Sequence of chain 1.A:
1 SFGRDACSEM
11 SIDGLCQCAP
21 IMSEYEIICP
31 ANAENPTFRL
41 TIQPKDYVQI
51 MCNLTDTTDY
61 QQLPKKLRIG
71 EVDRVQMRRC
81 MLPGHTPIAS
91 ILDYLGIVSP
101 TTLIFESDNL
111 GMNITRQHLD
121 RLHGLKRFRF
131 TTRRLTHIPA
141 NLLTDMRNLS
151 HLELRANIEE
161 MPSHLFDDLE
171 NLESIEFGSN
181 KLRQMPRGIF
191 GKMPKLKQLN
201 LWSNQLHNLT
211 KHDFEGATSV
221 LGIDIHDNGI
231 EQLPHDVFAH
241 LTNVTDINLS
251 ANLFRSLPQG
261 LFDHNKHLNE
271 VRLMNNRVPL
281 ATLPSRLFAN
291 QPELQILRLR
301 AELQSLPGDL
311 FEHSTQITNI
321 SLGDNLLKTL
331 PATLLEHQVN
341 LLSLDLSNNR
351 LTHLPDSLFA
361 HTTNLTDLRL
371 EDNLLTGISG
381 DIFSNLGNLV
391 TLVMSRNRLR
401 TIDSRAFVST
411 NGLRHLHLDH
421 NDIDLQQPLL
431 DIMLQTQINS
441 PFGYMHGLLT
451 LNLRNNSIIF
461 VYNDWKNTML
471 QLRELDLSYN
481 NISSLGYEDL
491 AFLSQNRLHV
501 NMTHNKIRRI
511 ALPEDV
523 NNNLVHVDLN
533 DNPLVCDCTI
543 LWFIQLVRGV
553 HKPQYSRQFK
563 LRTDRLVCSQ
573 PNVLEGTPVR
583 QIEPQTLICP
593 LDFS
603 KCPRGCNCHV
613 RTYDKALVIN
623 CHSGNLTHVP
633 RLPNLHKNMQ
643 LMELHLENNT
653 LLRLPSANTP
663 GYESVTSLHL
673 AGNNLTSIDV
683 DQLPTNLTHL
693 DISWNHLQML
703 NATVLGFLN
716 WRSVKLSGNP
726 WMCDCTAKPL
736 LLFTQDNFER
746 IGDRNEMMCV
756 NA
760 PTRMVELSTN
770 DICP

Binding-site contacts:
Ligand atom O6 contacts residue ILE459 of chain 1.A at 4.2 Å.
Ligand atom O5 contacts residue SER457 of chain 1.A at 3.7 Å.
Ligand atom C7 contacts residue LYS506 of chain 1.A at 4.0 Å.
Ligand atom O7 contacts residue LYS506 of chain 1.A at 3.8 Å.
Ligand atom N2 contacts residue ASN481 of chain 1.A at 3.5 Å (h-bond).
Ligand atom O3 contacts residue ASN481 of chain 1.A at 4.2 Å.
Ligand atom C7 contacts residue ASN481 of chain 1.A at 4.3 Å.
Ligand atom C4 contacts residue ASN481 of chain 1.A at 4.3 Å.
Ligand atom C5 contacts residue SER457 of chain 1.A at 4.5 Å.
Ligand atom N2 contacts residue LYS506 of chain 1.A at 4.4 Å.
Ligand atom O7 contacts residue ASN481 of chain 1.A at 4.4 Å.
Ligand atom C5 contacts residue ASN481 of chain 1.A at 3.6 Å.
Ligand atom C2 contacts residue ASN481 of chain 1.A at 2.7 Å.
Ligand atom C3 contacts residue ASN481 of chain 1.A at 3.9 Å.
Ligand atom C3 contacts residue SER457 of chain 1.A at 4.5 Å.
Ligand atom O3 contacts residue SER457 of chain 1.A at 3.4 Å (h-bond).
Ligand atom C8 contacts residue LYS506 of chain 1.A at 4.0 Å.
Ligand atom O5 contacts residue ASN481 of chain 1.A at 2.3 Å (h-bond).
Ligand atom C6 contacts residue SER457 of chain 1.A at 4.3 Å.
Ligand atom C1 contacts residue ASN481 of chain 1.A at 1.4 Å.

The small molecule below binds the protein below.
Small molecule (SMILES): CC(=O)N[C@@H]1[C@@H](O)[C@H](O)[C@@H](CO)O[C@H]1O